A protein and the small-molecule ligand that binds it are described below.
Small molecule (SMILES): CC(=O)N[C@@H]1[C@@H](O)[C@H](O)[C@@H](CO)O[C@H]1O

Binding-site contacts:
Ligand atom O6 contacts residue ASN91 of chain 1.C at 4.2 Å.
Ligand atom O7 contacts residue GLY90 of chain 1.C at 4.1 Å.
Ligand atom C1 contacts residue ASN91 of chain 1.C at 1.4 Å.
Ligand atom C5 contacts residue ASN91 of chain 1.C at 3.0 Å.
Ligand atom C7 contacts residue ASN91 of chain 1.C at 4.0 Å.
Ligand atom C6 contacts residue ASN91 of chain 1.C at 3.2 Å.
Ligand atom O7 contacts residue ASN91 of chain 1.C at 3.7 Å.
Ligand atom N2 contacts residue ASN91 of chain 1.C at 3.5 Å (h-bond).
Ligand atom O5 contacts residue ASN91 of chain 1.C at 2.3 Å (h-bond).
Ligand atom C3 contacts residue ASN91 of chain 1.C at 3.4 Å.
Ligand atom C2 contacts residue ASN91 of chain 1.C at 2.4 Å.
Ligand atom O3 contacts residue ASN91 of chain 1.C at 4.4 Å.
Ligand atom C4 contacts residue ASN91 of chain 1.C at 3.3 Å.

Sequence of chain 1.C:
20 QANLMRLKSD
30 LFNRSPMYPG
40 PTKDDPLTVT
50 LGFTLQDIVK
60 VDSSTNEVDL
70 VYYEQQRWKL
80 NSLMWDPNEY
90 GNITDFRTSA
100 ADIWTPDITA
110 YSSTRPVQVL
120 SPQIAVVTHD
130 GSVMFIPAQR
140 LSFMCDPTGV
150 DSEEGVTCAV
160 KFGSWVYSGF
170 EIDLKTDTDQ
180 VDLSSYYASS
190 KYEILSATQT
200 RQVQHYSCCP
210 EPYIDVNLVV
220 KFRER